A protein and the small-molecule ligand that binds it are described below.
Small molecule (SMILES): CC(=O)N[C@@H]1[C@@H](O)[C@H](O)[C@@H](CO)O[C@H]1O

Sequence of chain 1.A:
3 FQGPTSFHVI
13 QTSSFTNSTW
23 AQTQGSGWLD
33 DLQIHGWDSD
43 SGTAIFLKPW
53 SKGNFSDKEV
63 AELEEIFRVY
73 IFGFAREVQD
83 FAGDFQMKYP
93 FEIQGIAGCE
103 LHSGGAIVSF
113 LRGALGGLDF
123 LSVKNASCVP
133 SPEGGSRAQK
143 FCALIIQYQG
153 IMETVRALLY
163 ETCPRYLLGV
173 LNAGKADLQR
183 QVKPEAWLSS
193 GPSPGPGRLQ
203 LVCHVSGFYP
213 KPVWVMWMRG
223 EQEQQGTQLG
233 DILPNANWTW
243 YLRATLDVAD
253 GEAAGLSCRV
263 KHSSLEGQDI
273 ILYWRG

Binding-site contacts:
Ligand atom C1 contacts residue SO41 of chain 1.H at 3.5 Å.
Ligand atom O5 contacts residue ARG167 of chain 1.A at 3.6 Å.
Ligand atom C5 contacts residue GLY171 of chain 1.A at 4.5 Å.
Ligand atom O4 contacts residue ARG167 of chain 1.A at 3.7 Å.
Ligand atom O7 contacts residue ARG167 of chain 1.A at 2.9 Å (salt-bridge).
Ligand atom O7 contacts residue GLU61 of chain 1.A at 4.5 Å.
Ligand atom O7 contacts residue PHE57 of chain 1.A at 3.3 Å.
Ligand atom O7 contacts residue ASN56 of chain 1.A at 4.1 Å.
Ligand atom C5 contacts residue ASN56 of chain 1.A at 3.7 Å.
Ligand atom C6 contacts residue LEU170 of chain 1.A at 3.8 Å (hydrophobic).
Ligand atom C1 contacts residue ASN56 of chain 1.A at 1.4 Å.
Ligand atom N2 contacts residue ASN56 of chain 1.A at 2.9 Å (h-bond).
Ligand atom C7 contacts residue ASN56 of chain 1.A at 3.8 Å.
Ligand atom C5 contacts residue LEU170 of chain 1.A at 4.4 Å (hydrophobic).
Ligand atom C7 contacts residue ARG167 of chain 1.A at 3.7 Å.
Ligand atom O5 contacts residue SO41 of chain 1.H at 3.4 Å (h-bond).
Ligand atom N2 contacts residue SO41 of chain 1.H at 4.0 Å.
Ligand atom C1 contacts residue ARG167 of chain 1.A at 3.8 Å.
Ligand atom C2 contacts residue ASN56 of chain 1.A at 2.4 Å.
Ligand atom C3 contacts residue ASN56 of chain 1.A at 3.7 Å.
Ligand atom C7 contacts residue PHE57 of chain 1.A at 4.0 Å (hydrophobic).
Ligand atom C8 contacts residue GLU61 of chain 1.A at 3.9 Å.
Ligand atom C4 contacts residue ASN56 of chain 1.A at 4.2 Å.
Ligand atom C3 contacts residue ARG167 of chain 1.A at 4.3 Å.
Ligand atom C4 contacts residue ARG167 of chain 1.A at 4.2 Å.
Ligand atom O5 contacts residue ASN56 of chain 1.A at 2.4 Å (h-bond).
Ligand atom O5 contacts residue GLY171 of chain 1.A at 3.8 Å.
Ligand atom C5 contacts residue ARG167 of chain 1.A at 3.6 Å.
Ligand atom C8 contacts residue PHE57 of chain 1.A at 4.1 Å (hydrophobic).
Ligand atom O6 contacts residue SO41 of chain 1.H at 4.1 Å.
Ligand atom C8 contacts residue ARG167 of chain 1.A at 3.9 Å.
Ligand atom C5 contacts residue SO41 of chain 1.H at 4.4 Å.
Ligand atom C2 contacts residue SO41 of chain 1.H at 3.7 Å.
Ligand atom C1 contacts residue GLY171 of chain 1.A at 4.3 Å.
Ligand atom C8 contacts residue ASN56 of chain 1.A at 3.7 Å.